Sequence of chain 4.B:
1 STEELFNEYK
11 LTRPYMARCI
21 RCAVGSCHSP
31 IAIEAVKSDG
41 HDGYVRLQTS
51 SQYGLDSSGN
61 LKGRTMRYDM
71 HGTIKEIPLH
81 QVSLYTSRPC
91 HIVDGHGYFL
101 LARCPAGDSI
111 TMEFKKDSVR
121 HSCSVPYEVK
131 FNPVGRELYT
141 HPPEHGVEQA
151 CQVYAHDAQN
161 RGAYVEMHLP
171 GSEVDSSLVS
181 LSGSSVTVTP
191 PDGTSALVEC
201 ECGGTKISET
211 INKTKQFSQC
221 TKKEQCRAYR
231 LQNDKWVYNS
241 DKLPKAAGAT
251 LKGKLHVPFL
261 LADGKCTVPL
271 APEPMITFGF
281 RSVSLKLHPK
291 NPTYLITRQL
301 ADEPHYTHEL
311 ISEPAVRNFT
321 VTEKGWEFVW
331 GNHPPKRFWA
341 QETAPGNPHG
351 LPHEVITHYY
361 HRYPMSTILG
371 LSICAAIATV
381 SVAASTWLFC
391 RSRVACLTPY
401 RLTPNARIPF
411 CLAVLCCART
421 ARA

Binding-site contacts:
Ligand atom C6 contacts residue ASN318 of chain 4.B at 3.2 Å.
Ligand atom O5 contacts residue SER284 of chain 4.B at 4.2 Å.
Ligand atom O6 contacts residue SER284 of chain 4.B at 2.4 Å (h-bond).
Ligand atom O6 contacts residue ASN318 of chain 4.B at 2.9 Å (h-bond).
Ligand atom C6 contacts residue SER284 of chain 4.B at 3.4 Å.
Ligand atom C5 contacts residue SER284 of chain 4.B at 4.5 Å.

The protein below binds the small molecule below.
Small molecule (SMILES): CC(=O)N[C@@H]1[C@@H](O)[C@H](O)[C@@H](CO)O[C@H]1O